Sequence of chain 35.A:
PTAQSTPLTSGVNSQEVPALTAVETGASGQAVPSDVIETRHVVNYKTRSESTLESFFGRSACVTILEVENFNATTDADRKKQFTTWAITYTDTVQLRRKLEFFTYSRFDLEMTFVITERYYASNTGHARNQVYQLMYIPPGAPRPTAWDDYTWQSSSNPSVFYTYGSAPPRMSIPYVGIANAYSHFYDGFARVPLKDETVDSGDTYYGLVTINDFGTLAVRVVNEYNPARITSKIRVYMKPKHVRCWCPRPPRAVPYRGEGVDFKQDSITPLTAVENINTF

The small molecule below binds the protein below.
Small molecule (SMILES): CCCCO[C@]1(C(=O)O)C[C@H](O)[C@@H](NC(C)=O)[C@H]([C@H](O)[C@H](O)CO)O1

Sequence of chain 34.A:
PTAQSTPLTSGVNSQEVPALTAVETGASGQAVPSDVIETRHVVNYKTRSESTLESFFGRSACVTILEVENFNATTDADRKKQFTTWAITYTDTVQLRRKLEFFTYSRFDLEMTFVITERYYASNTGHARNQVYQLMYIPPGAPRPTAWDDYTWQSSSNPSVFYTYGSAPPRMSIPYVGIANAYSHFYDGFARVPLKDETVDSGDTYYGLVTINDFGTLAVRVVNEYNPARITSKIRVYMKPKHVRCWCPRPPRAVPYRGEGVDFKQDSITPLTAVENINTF

Binding-site contacts:
Ligand atom C11 contacts residue ARG143 of chain 35.A at 3.9 Å.
Ligand atom O9 contacts residue TYR145 of chain 35.A at 4.3 Å.
Ligand atom O8 contacts residue ALA146 of chain 35.A at 3.4 Å.
Ligand atom C10 contacts residue TYR250 of chain 34.A at 2.9 Å (hydrophobic).
Ligand atom C5 contacts residue TYR145 of chain 35.A at 3.4 Å (hydrophobic).
Ligand atom O1B contacts residue ALA146 of chain 35.A at 4.3 Å.
Ligand atom C7 contacts residue TYR145 of chain 35.A at 3.9 Å (hydrophobic).
Ligand atom O1B contacts residue SER147 of chain 35.A at 2.6 Å (h-bond).
Ligand atom O4 contacts residue ASN251 of chain 34.A at 4.3 Å.
Ligand atom C8 contacts residue ALA146 of chain 35.A at 4.4 Å (hydrophobic).
Ligand atom O10 contacts residue ASN96 of chain 34.A at 4.3 Å.
Ligand atom O4 contacts residue PRO252 of chain 34.A at 4.0 Å.
Ligand atom C4 contacts residue TYR145 of chain 35.A at 3.6 Å (hydrophobic).
Ligand atom C4 contacts residue PRO252 of chain 34.A at 4.3 Å (hydrophobic).
Ligand atom C1 contacts residue PRO252 of chain 34.A at 4.1 Å (hydrophobic).
Ligand atom C3 contacts residue PRO252 of chain 34.A at 4.3 Å (hydrophobic).
Ligand atom O4 contacts residue TYR145 of chain 35.A at 4.1 Å.
Ligand atom C11 contacts residue TYR145 of chain 35.A at 3.8 Å (hydrophobic).
Ligand atom C9 contacts residue TYR145 of chain 35.A at 4.2 Å (hydrophobic).
Ligand atom O10 contacts residue TYR250 of chain 34.A at 2.3 Å (h-bond).
Ligand atom O1A contacts residue ASN148 of chain 35.A at 4.5 Å.
Ligand atom C4 contacts residue TYR250 of chain 34.A at 4.3 Å (hydrophobic).
Ligand atom C6 contacts residue ALA146 of chain 35.A at 4.3 Å (hydrophobic).
Ligand atom C1 contacts residue ALA146 of chain 35.A at 4.0 Å (hydrophobic).
Ligand atom O1A contacts residue SER147 of chain 35.A at 3.1 Å (h-bond).
Ligand atom N5 contacts residue TYR145 of chain 35.A at 2.6 Å (h-bond).
Ligand atom C11 contacts residue TYR250 of chain 34.A at 3.1 Å (hydrophobic).
Ligand atom O4 contacts residue TYR250 of chain 34.A at 3.0 Å.
Ligand atom N5 contacts residue TYR250 of chain 34.A at 3.9 Å.
Ligand atom O1A contacts residue ALA146 of chain 35.A at 3.2 Å.
Ligand atom C10 contacts residue TYR145 of chain 35.A at 3.6 Å (hydrophobic).
Ligand atom C1 contacts residue SER147 of chain 35.A at 3.6 Å.
Ligand atom O1B contacts residue PRO252 of chain 34.A at 3.4 Å.
Ligand atom C6 contacts residue TYR145 of chain 35.A at 3.4 Å (hydrophobic).